A protein and the small-molecule ligand that binds it are described below.
Small molecule (SMILES): N[C@@H](CCC(=O)O)C(=O)O

Sequence of chain 1.C:
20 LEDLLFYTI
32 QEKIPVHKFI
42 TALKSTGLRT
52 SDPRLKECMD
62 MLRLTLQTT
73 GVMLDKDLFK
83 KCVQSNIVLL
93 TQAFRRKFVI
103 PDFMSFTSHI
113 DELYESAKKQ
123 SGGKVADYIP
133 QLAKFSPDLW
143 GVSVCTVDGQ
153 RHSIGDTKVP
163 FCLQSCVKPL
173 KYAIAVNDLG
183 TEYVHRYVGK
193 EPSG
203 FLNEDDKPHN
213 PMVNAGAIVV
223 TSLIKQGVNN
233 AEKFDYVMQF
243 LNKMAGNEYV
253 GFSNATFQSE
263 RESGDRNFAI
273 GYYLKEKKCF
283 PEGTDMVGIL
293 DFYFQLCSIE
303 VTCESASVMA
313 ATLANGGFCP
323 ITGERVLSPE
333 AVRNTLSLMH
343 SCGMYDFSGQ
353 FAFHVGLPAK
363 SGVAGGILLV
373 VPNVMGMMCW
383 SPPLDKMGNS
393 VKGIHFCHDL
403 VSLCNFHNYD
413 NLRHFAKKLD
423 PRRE

Binding-site contacts:
Ligand atom CG contacts residue GLN166 of chain 1.C at 3.8 Å.
Ligand atom CA contacts residue TYR130 of chain 1.C at 3.6 Å (hydrophobic).
Ligand atom OE1 contacts residue SER167 of chain 1.C at 3.2 Å (h-bond).
Ligand atom OXT contacts residue LYS170 of chain 1.C at 4.3 Å.
Ligand atom CA contacts residue GLU262 of chain 1.C at 3.0 Å.
Ligand atom CG contacts residue SER167 of chain 1.C at 3.1 Å.
Ligand atom CB contacts residue GLN166 of chain 1.C at 3.7 Å.
Ligand atom OXT contacts residue ASN216 of chain 1.C at 3.0 Å (h-bond).
Ligand atom OE2 contacts residue TYR347 of chain 1.C at 3.3 Å (h-bond).
Ligand atom CD contacts residue SER167 of chain 1.C at 2.8 Å.
Ligand atom O contacts residue TYR295 of chain 1.C at 4.4 Å.
Ligand atom C contacts residue ASN269 of chain 1.C at 3.5 Å.
Ligand atom O contacts residue ASN216 of chain 1.C at 2.7 Å (h-bond).
Ligand atom OE1 contacts residue VAL365 of chain 1.C at 4.3 Å.
Ligand atom O contacts residue ASN269 of chain 1.C at 3.2 Å (h-bond).
Ligand atom C contacts residue ASN216 of chain 1.C at 3.2 Å.
Ligand atom CA contacts residue GLN166 of chain 1.C at 3.8 Å.
Ligand atom OE1 contacts residue TYR347 of chain 1.C at 3.3 Å (h-bond).
Ligand atom CD contacts residue TYR347 of chain 1.C at 3.7 Å (hydrophobic).
Ligand atom OXT contacts residue TYR295 of chain 1.C at 2.6 Å (h-bond).
Ligand atom CB contacts residue GLU262 of chain 1.C at 4.1 Å.
Ligand atom N contacts residue GLU262 of chain 1.C at 2.7 Å (salt-bridge).
Ligand atom OXT contacts residue CYS299 of chain 1.C at 4.2 Å.
Ligand atom CB contacts residue VAL365 of chain 1.C at 4.3 Å (hydrophobic).
Ligand atom C contacts residue GLU262 of chain 1.C at 4.1 Å.
Ligand atom CD contacts residue VAL365 of chain 1.C at 3.8 Å (hydrophobic).
Ligand atom N contacts residue CYS299 of chain 1.C at 3.5 Å (h-bond).
Ligand atom OE2 contacts residue VAL365 of chain 1.C at 2.7 Å (h-bond).
Ligand atom OE2 contacts residue GLY364 of chain 1.C at 3.5 Å.
Ligand atom N contacts residue GLN166 of chain 1.C at 2.7 Å (h-bond).
Ligand atom OE2 contacts residue SER167 of chain 1.C at 3.0 Å (h-bond).
Ligand atom CG contacts residue LYS170 of chain 1.C at 4.3 Å.
Ligand atom N contacts residue TYR130 of chain 1.C at 3.8 Å.
Ligand atom OE2 contacts residue GLN166 of chain 1.C at 3.7 Å.
Ligand atom C contacts residue TYR295 of chain 1.C at 3.8 Å (hydrophobic).
Ligand atom OXT contacts residue ASN269 of chain 1.C at 3.6 Å (h-bond).
Ligand atom CB contacts residue TYR130 of chain 1.C at 3.7 Å (hydrophobic).